Sequence of chain 1.B:
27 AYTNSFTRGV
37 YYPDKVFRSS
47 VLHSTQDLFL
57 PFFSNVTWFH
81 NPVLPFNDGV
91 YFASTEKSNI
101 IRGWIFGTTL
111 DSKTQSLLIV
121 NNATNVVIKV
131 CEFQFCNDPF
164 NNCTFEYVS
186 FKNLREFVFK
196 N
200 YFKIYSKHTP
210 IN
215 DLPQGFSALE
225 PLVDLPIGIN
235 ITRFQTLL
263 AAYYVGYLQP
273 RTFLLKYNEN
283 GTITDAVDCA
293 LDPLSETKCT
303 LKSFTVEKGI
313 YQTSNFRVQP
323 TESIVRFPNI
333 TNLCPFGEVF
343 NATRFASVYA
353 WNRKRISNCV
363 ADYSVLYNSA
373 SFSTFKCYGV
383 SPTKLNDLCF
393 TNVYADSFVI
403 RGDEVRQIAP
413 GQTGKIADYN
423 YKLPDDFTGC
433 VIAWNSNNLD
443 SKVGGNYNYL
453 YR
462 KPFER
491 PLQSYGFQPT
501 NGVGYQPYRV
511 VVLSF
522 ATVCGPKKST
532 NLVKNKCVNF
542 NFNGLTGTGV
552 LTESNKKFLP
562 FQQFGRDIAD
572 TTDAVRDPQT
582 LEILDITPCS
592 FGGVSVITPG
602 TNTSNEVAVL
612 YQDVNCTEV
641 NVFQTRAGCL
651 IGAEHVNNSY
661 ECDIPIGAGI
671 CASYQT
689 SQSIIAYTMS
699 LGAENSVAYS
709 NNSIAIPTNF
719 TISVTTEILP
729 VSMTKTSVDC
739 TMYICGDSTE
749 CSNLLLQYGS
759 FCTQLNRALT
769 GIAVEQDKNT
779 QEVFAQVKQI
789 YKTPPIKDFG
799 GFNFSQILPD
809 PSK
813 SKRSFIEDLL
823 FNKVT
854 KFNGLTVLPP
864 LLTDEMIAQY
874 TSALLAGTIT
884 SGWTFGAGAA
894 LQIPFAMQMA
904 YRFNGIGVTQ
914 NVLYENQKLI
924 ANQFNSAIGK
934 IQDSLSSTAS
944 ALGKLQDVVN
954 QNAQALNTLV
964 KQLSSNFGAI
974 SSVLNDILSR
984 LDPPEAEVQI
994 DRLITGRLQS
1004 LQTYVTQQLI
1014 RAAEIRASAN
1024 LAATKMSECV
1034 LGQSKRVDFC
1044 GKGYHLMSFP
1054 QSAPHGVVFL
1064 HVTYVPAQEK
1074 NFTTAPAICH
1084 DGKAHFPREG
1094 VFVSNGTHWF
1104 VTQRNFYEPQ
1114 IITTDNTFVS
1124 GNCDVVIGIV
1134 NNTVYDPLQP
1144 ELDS

A protein and the small-molecule ligand that binds it are described below.
Small molecule (SMILES): CC(=O)N[C@@H]1[C@@H](O)[C@H](O)[C@@H](CO)O[C@H]1O

Binding-site contacts:
Ligand atom O5 contacts residue ASN331 of chain 1.B at 2.3 Å (h-bond).
Ligand atom C8 contacts residue LEU582 of chain 1.B at 3.5 Å (hydrophobic).
Ligand atom O7 contacts residue ASN331 of chain 1.B at 3.4 Å (h-bond).
Ligand atom C3 contacts residue GLN580 of chain 1.B at 3.1 Å.
Ligand atom C4 contacts residue ASN331 of chain 1.B at 4.2 Å.
Ligand atom C1 contacts residue GLN580 of chain 1.B at 3.6 Å.
Ligand atom C3 contacts residue ASN331 of chain 1.B at 3.8 Å.
Ligand atom C1 contacts residue ASN331 of chain 1.B at 1.4 Å.
Ligand atom C8 contacts residue PRO579 of chain 1.B at 3.4 Å (hydrophobic).
Ligand atom C7 contacts residue PRO579 of chain 1.B at 4.1 Å (hydrophobic).
Ligand atom C5 contacts residue ASN331 of chain 1.B at 3.7 Å.
Ligand atom N2 contacts residue GLN580 of chain 1.B at 2.4 Å (h-bond).
Ligand atom C2 contacts residue GLN580 of chain 1.B at 3.1 Å.
Ligand atom O3 contacts residue GLN580 of chain 1.B at 3.6 Å (h-bond).
Ligand atom N2 contacts residue PRO579 of chain 1.B at 4.2 Å.
Ligand atom N2 contacts residue ASN331 of chain 1.B at 2.9 Å (h-bond).
Ligand atom C8 contacts residue GLN580 of chain 1.B at 3.6 Å.
Ligand atom C7 contacts residue GLN580 of chain 1.B at 3.4 Å.
Ligand atom C2 contacts residue ASN331 of chain 1.B at 2.4 Å.
Ligand atom C7 contacts residue ASN331 of chain 1.B at 3.4 Å.